Sequence of chain 1.B:
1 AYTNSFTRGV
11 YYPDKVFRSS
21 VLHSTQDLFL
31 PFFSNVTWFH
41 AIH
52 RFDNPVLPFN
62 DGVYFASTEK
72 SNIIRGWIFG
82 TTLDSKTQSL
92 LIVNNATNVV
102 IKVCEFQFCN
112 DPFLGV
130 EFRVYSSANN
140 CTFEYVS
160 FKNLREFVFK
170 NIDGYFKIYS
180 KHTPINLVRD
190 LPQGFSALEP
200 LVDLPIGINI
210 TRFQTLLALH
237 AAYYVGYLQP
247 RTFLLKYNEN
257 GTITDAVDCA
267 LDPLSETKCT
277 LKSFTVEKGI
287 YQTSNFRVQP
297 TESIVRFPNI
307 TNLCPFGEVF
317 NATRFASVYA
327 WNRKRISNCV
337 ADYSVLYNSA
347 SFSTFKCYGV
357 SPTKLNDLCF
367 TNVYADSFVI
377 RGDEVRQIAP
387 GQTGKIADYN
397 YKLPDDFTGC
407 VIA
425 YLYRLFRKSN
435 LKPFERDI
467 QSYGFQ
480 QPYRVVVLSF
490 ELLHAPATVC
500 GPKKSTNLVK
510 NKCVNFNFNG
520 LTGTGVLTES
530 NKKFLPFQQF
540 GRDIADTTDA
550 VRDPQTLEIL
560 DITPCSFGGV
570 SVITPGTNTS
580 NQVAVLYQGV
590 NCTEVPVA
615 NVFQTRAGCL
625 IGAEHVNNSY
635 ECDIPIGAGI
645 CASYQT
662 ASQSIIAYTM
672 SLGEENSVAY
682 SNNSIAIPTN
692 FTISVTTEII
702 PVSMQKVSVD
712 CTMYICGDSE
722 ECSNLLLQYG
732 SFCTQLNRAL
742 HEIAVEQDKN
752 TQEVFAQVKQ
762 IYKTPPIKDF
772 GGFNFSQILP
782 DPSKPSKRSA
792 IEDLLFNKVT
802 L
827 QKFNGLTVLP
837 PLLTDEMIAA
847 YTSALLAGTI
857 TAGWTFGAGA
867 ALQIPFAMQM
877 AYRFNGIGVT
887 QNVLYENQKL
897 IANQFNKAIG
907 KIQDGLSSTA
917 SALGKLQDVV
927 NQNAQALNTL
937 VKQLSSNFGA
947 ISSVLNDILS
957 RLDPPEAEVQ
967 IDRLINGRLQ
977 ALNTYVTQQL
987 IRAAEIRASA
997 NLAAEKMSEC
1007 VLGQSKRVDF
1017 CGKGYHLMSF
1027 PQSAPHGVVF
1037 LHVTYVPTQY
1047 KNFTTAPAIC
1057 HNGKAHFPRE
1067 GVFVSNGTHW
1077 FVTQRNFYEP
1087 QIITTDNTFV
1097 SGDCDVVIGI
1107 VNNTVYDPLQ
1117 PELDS

Binding-site contacts:
Ligand atom C4 contacts residue ASN683 of chain 1.B at 4.2 Å.
Ligand atom C7 contacts residue ASN683 of chain 1.B at 3.6 Å.
Ligand atom C3 contacts residue ASN683 of chain 1.B at 3.8 Å.
Ligand atom N2 contacts residue ASN683 of chain 1.B at 2.9 Å (h-bond).
Ligand atom C2 contacts residue ASN683 of chain 1.B at 2.5 Å.
Ligand atom C1 contacts residue ASN683 of chain 1.B at 1.4 Å.
Ligand atom O5 contacts residue ASN683 of chain 1.B at 2.3 Å (h-bond).
Ligand atom C5 contacts residue ASN683 of chain 1.B at 3.6 Å.
Ligand atom O7 contacts residue ASN683 of chain 1.B at 3.9 Å.

A small-molecule ligand and the protein it binds are described below.
Small molecule (SMILES): CC(=O)N[C@@H]1[C@@H](O)[C@H](O)[C@@H](CO)O[C@H]1O